A protein and the small-molecule ligand that binds it are described below.
Small molecule (SMILES): CCNC(=O)c1cc2c(-c3cc(OCCN(CC)CC)c(Cl)cc3Cl)nc(N)nc2s1

Sequence of chain 1.A:
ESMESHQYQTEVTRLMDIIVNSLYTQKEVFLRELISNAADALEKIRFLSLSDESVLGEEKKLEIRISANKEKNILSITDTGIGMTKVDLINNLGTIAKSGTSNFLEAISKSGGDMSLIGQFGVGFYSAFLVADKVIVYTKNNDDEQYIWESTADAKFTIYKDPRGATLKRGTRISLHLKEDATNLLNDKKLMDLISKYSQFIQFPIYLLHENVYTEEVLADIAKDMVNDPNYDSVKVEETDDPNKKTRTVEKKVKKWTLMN

Binding-site contacts:
Ligand atom CAB contacts residue ASN112 of chain 1.A at 3.3 Å.
Ligand atom OAS contacts residue GLY142 of chain 1.A at 3.8 Å.
Ligand atom CLAG contacts residue ILE194 of chain 1.A at 3.6 Å.
Ligand atom CLAF contacts residue ILE116 of chain 1.A at 3.3 Å.
Ligand atom N3 contacts residue THR192 of chain 1.A at 3.4 Å (h-bond).
Ligand atom CAJ contacts residue ASN112 of chain 1.A at 3.9 Å.
Ligand atom C4 contacts residue THR192 of chain 1.A at 3.9 Å.
Ligand atom OAE contacts residue ASN112 of chain 1.A at 3.0 Å (h-bond).
Ligand atom CAA contacts residue ASP108 of chain 1.A at 3.1 Å.
Ligand atom CAB contacts residue ILE116 of chain 1.A at 3.4 Å (hydrophobic).
Ligand atom NAD contacts residue THR192 of chain 1.A at 3.8 Å.
Ligand atom CLAF contacts residue PHE145 of chain 1.A at 3.8 Å.
Ligand atom C4 contacts residue ALA61 of chain 1.A at 3.7 Å (hydrophobic).
Ligand atom C2 contacts residue ASP99 of chain 1.A at 3.9 Å.
Ligand atom CAA contacts residue GLY103 of chain 1.A at 3.2 Å.
Ligand atom SAT contacts residue ALA61 of chain 1.A at 3.8 Å.
Ligand atom OAE contacts residue MET104 of chain 1.A at 3.9 Å.
Ligand atom CAZ contacts residue MET104 of chain 1.A at 3.5 Å (hydrophobic).
Ligand atom CAA contacts residue ASN161 of chain 1.A at 3.5 Å.
Ligand atom SAT contacts residue GLY103 of chain 1.A at 3.6 Å (h-bond).
Ligand atom CAL contacts residue ASN112 of chain 1.A at 3.8 Å.
Ligand atom SAT contacts residue ILE102 of chain 1.A at 3.6 Å.
Ligand atom CAU contacts residue MET104 of chain 1.A at 3.5 Å (hydrophobic).
Ligand atom CAJ contacts residue MET104 of chain 1.A at 3.7 Å (hydrophobic).
Ligand atom CAK contacts residue ASP108 of chain 1.A at 3.6 Å.
Ligand atom NAR contacts residue ILE102 of chain 1.A at 3.7 Å.
Ligand atom CAK contacts residue GLY103 of chain 1.A at 3.7 Å.
Ligand atom CAA contacts residue ILE102 of chain 1.A at 3.6 Å (hydrophobic).
Ligand atom NBE contacts residue ASN112 of chain 1.A at 3.6 Å (h-bond).
Ligand atom NAR contacts residue GLY103 of chain 1.A at 3.1 Å (h-bond).
Ligand atom N1 contacts residue ASN57 of chain 1.A at 3.9 Å.
Ligand atom CLAG contacts residue MET104 of chain 1.A at 3.6 Å.
Ligand atom NAR contacts residue MET104 of chain 1.A at 3.8 Å.
Ligand atom CAO contacts residue GLY142 of chain 1.A at 3.6 Å.
Ligand atom NAD contacts residue ASP99 of chain 1.A at 2.9 Å (salt-bridge).
Ligand atom CAU contacts residue ASN112 of chain 1.A at 3.9 Å.
Ligand atom CAH contacts residue PHE145 of chain 1.A at 3.8 Å (hydrophobic).
Ligand atom C5 contacts residue MET104 of chain 1.A at 3.7 Å (hydrophobic).
Ligand atom N3 contacts residue ALA61 of chain 1.A at 3.4 Å.
Ligand atom CAM contacts residue ASN112 of chain 1.A at 3.2 Å.